Sequence of chain 27.C:
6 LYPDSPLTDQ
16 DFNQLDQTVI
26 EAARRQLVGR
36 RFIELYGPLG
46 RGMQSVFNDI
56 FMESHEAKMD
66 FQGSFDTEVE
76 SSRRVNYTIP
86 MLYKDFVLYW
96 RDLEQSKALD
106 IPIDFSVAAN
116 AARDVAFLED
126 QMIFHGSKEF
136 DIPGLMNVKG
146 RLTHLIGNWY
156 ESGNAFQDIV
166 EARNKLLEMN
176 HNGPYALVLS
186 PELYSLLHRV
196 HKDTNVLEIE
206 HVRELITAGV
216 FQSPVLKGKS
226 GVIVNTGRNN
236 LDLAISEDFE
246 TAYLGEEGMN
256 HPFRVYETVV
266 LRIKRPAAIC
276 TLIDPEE

Binding-site contacts:
Ligand atom CG2 contacts residue ARG36 of chain 27.C at 3.8 Å.
Ligand atom N contacts residue ASP243 of chain 27.C at 3.8 Å.
Ligand atom CB contacts residue ARG35 of chain 27.C at 3.4 Å.
Ligand atom OG contacts residue ARG35 of chain 27.C at 4.2 Å.
Ligand atom C contacts residue ARG35 of chain 27.C at 3.7 Å.
Ligand atom CA contacts residue ARG35 of chain 27.C at 4.5 Å.
Ligand atom O contacts residue ARG29 of chain 27.C at 3.0 Å (salt-bridge).
Ligand atom CA contacts residue ASP243 of chain 27.C at 4.2 Å.
Ligand atom CB contacts residue ASP243 of chain 27.C at 3.9 Å.
Ligand atom CG2 contacts residue ARG35 of chain 27.C at 3.9 Å.
Ligand atom C contacts residue ASP243 of chain 27.C at 3.5 Å.
Ligand atom O contacts residue ASP243 of chain 27.C at 4.3 Å.
Ligand atom N contacts residue ARG35 of chain 27.C at 4.4 Å.
Ligand atom C contacts residue ARG29 of chain 27.C at 3.9 Å.
Ligand atom CG1 contacts residue ASP243 of chain 27.C at 3.3 Å.
Ligand atom C contacts residue ARG36 of chain 27.C at 3.2 Å.
Ligand atom O contacts residue ARG35 of chain 27.C at 3.3 Å (salt-bridge).
Ligand atom O contacts residue ILE25 of chain 27.C at 3.8 Å.
Ligand atom O contacts residue ARG35 of chain 27.C at 2.9 Å (salt-bridge).
Ligand atom O contacts residue PRO43 of chain 27.C at 3.7 Å.
Ligand atom CG2 contacts residue GLU245 of chain 27.C at 3.4 Å.
Ligand atom O contacts residue PHE37 of chain 27.C at 3.8 Å.
Ligand atom C contacts residue PRO43 of chain 27.C at 4.5 Å (hydrophobic).
Ligand atom N contacts residue ARG35 of chain 27.C at 4.1 Å.
Ligand atom OG contacts residue PHE244 of chain 27.C at 3.7 Å.
Ligand atom O contacts residue ARG29 of chain 27.C at 4.2 Å.
Ligand atom CB contacts residue ASP243 of chain 27.C at 4.2 Å.
Ligand atom CA contacts residue ASP243 of chain 27.C at 3.3 Å.
Ligand atom CG2 contacts residue PRO43 of chain 27.C at 4.3 Å (hydrophobic).
Ligand atom CD1 contacts residue ARG29 of chain 27.C at 3.6 Å.
Ligand atom N contacts residue ARG35 of chain 27.C at 4.1 Å.
Ligand atom CG1 contacts residue ARG35 of chain 27.C at 4.4 Å.
Ligand atom CB contacts residue ARG35 of chain 27.C at 3.8 Å.
Ligand atom CD2 contacts residue ARG29 of chain 27.C at 3.8 Å.
Ligand atom O contacts residue ARG36 of chain 27.C at 2.9 Å (salt-bridge).
Ligand atom C contacts residue ASP243 of chain 27.C at 4.4 Å.
Ligand atom N contacts residue ASP243 of chain 27.C at 3.3 Å (salt-bridge).
Ligand atom CA contacts residue ARG29 of chain 27.C at 4.2 Å.
Ligand atom C contacts residue ARG35 of chain 27.C at 3.5 Å.
Ligand atom O contacts residue ASP243 of chain 27.C at 4.3 Å.

This protein binds this small molecule.
Small molecule (SMILES): CC[C@H](C)[C@H](NC(=O)[C@H](CC(C)C)NC(=O)[C@H](CO)NC(=O)CNC(=O)[C@@H](NC(=O)[C@@H](N)[C@@H](C)O)C(C)C)C(=O)N[C@H](C=O)CCC(N)=O